Sequence of chain 1.E:
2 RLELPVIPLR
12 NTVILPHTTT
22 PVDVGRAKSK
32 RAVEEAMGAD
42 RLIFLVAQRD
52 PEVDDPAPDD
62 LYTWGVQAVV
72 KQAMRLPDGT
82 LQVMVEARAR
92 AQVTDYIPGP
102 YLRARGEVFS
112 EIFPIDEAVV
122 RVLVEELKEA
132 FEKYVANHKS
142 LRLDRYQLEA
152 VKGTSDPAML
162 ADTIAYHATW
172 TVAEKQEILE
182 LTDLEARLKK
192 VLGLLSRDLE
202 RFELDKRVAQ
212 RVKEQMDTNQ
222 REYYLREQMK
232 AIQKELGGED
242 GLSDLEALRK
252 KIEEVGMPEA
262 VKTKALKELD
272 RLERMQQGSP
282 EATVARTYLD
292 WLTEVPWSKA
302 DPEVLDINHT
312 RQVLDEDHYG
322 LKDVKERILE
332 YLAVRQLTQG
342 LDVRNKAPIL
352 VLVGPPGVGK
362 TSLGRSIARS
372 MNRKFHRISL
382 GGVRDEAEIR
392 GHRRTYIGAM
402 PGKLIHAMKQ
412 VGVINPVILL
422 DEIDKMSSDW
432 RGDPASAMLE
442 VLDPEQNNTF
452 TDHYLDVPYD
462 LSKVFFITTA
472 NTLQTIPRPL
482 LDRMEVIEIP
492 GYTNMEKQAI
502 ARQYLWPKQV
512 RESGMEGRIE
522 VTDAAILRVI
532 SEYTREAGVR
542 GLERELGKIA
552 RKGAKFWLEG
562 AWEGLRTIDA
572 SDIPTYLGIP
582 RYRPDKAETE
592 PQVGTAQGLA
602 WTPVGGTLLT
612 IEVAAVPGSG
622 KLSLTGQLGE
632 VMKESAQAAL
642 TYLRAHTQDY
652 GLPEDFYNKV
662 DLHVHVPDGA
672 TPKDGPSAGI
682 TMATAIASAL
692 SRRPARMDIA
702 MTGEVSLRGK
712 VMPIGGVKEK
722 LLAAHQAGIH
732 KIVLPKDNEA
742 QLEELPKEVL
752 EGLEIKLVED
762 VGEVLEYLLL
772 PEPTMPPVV

Binding-site contacts:
Ligand atom O2B contacts residue VAL359 of chain 1.E at 2.3 Å (h-bond).
Ligand atom O3G contacts residue ARG541 of chain 1.E at 3.9 Å.
Ligand atom C5' contacts residue GLY358 of chain 1.E at 3.7 Å.
Ligand atom O2A contacts residue THR362 of chain 1.E at 2.6 Å (h-bond).
Ligand atom C8 contacts residue VAL359 of chain 1.E at 4.2 Å (hydrophobic).
Ligand atom N1 contacts residue TYR505 of chain 1.E at 4.0 Å.
Ligand atom S1G contacts residue ASP422 of chain 1.E at 3.3 Å (salt-bridge).
Ligand atom O1B contacts residue LYS361 of chain 1.E at 3.4 Å (salt-bridge).
Ligand atom C2 contacts residue HIS319 of chain 1.E at 3.9 Å.
Ligand atom O1B contacts residue THR362 of chain 1.E at 3.3 Å (h-bond).
Ligand atom O2B contacts residue GLY360 of chain 1.E at 4.1 Å.
Ligand atom PA contacts residue THR362 of chain 1.E at 3.3 Å.
Ligand atom N9 contacts residue VAL540 of chain 1.E at 4.0 Å.
Ligand atom O2A contacts residue GLY360 of chain 1.E at 3.9 Å.
Ligand atom C5 contacts residue TYR493 of chain 1.E at 4.0 Å (hydrophobic).
Ligand atom O2A contacts residue SER363 of chain 1.E at 4.1 Å.
Ligand atom C8 contacts residue GLY358 of chain 1.E at 3.6 Å.
Ligand atom PG contacts residue ASP422 of chain 1.E at 4.0 Å.
Ligand atom O3' contacts residue ARG366 of chain 1.E at 4.0 Å.
Ligand atom O4' contacts residue VAL540 of chain 1.E at 3.6 Å.
Ligand atom O4' contacts residue GLY358 of chain 1.E at 4.0 Å.
Ligand atom C6 contacts residue TYR493 of chain 1.E at 3.9 Å (hydrophobic).
Ligand atom N6 contacts residue ILE501 of chain 1.E at 3.7 Å.
Ligand atom O2A contacts residue LYS361 of chain 1.E at 3.9 Å.
Ligand atom PB contacts residue VAL359 of chain 1.E at 3.4 Å.
Ligand atom O2B contacts residue GLY358 of chain 1.E at 3.2 Å (h-bond).
Ligand atom N6 contacts residue TYR320 of chain 1.E at 4.0 Å.
Ligand atom C8 contacts residue GLY360 of chain 1.E at 3.2 Å.
Ligand atom N7 contacts residue GLY360 of chain 1.E at 3.1 Å (h-bond).
Ligand atom C2 contacts residue TYR505 of chain 1.E at 3.7 Å (hydrophobic).
Ligand atom O2G contacts residue ASP422 of chain 1.E at 3.9 Å.
Ligand atom N6 contacts residue TYR493 of chain 1.E at 3.0 Å (h-bond).
Ligand atom O3G contacts residue GLY358 of chain 1.E at 4.0 Å.
Ligand atom O2' contacts residue LYS509 of chain 1.E at 3.9 Å.
Ligand atom N7 contacts residue TYR493 of chain 1.E at 3.5 Å (h-bond).
Ligand atom C8 contacts residue VAL540 of chain 1.E at 3.5 Å (hydrophobic).
Ligand atom C6 contacts residue ILE501 of chain 1.E at 4.0 Å (hydrophobic).
Ligand atom O1A contacts residue THR362 of chain 1.E at 3.0 Å (h-bond).
Ligand atom N1 contacts residue HIS319 of chain 1.E at 3.8 Å.
Ligand atom O1B contacts residue VAL359 of chain 1.E at 3.3 Å (h-bond).

A protein and the small-molecule ligand that binds it are described below.
Small molecule (SMILES): Nc1ncnc2c1ncn2[C@@H]1O[C@H](COP(=O)(O)OP(=O)(O)OP(O)(O)=S)[C@@H](O)[C@H]1O